Binding-site contacts:
Ligand atom C7 contacts residue ASN12 of chain 4.F at 3.9 Å.
Ligand atom C2 contacts residue ASN12 of chain 4.F at 3.2 Å.
Ligand atom C5 contacts residue ASN12 of chain 4.F at 4.1 Å.
Ligand atom C1 contacts residue ASN12 of chain 4.F at 2.1 Å.
Ligand atom O5 contacts residue ASN12 of chain 4.F at 2.7 Å (h-bond).
Ligand atom N2 contacts residue ASN12 of chain 4.F at 3.8 Å.
Ligand atom O7 contacts residue ASN12 of chain 4.F at 3.7 Å.

Sequence of chain 4.F:
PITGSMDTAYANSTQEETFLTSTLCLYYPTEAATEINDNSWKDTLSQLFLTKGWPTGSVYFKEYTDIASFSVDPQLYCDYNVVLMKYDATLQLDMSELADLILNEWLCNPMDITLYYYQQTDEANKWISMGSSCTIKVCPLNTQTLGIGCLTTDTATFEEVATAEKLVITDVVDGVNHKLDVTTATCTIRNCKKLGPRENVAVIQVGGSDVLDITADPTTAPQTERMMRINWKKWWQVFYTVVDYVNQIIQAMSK

A small-molecule ligand and the protein it binds are described below.
Small molecule (SMILES): CC(=O)N[C@H]1[C@H](O[C@H]2[C@H](O)[C@@H](NC(C)=O)CO[C@@H]2CO)O[C@H](CO)[C@@H](O)[C@@H]1O